Sequence of chain 24.A:
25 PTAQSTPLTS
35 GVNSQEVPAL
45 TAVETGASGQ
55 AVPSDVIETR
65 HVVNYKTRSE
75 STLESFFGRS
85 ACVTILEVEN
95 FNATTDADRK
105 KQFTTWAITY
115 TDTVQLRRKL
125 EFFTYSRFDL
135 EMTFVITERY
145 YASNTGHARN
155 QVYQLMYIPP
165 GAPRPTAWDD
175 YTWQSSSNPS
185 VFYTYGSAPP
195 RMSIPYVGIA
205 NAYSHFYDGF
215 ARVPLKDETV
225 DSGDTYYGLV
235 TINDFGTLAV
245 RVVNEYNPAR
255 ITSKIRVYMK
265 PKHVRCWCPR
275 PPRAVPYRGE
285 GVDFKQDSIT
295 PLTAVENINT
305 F

Binding-site contacts:
Ligand atom O1A contacts residue SER147 of chain 25.A at 2.8 Å (h-bond).
Ligand atom C4 contacts residue PRO252 of chain 24.A at 3.8 Å (hydrophobic).
Ligand atom O1A contacts residue PRO252 of chain 24.A at 3.3 Å.
Ligand atom C11 contacts residue ARG143 of chain 25.A at 4.0 Å.
Ligand atom C10 contacts residue TYR250 of chain 24.A at 3.5 Å (hydrophobic).
Ligand atom C1 contacts residue PRO252 of chain 24.A at 4.1 Å (hydrophobic).
Ligand atom C8 contacts residue ALA146 of chain 25.A at 4.4 Å (hydrophobic).
Ligand atom O1A contacts residue ALA146 of chain 25.A at 4.2 Å.
Ligand atom C5 contacts residue TYR145 of chain 25.A at 3.3 Å (hydrophobic).
Ligand atom O4 contacts residue ASN251 of chain 24.A at 4.2 Å.
Ligand atom O1B contacts residue SER147 of chain 25.A at 3.1 Å (h-bond).
Ligand atom N5 contacts residue TYR250 of chain 24.A at 4.4 Å.
Ligand atom N5 contacts residue TYR145 of chain 25.A at 2.6 Å (h-bond).
Ligand atom O1B contacts residue ALA146 of chain 25.A at 3.2 Å.
Ligand atom O1B contacts residue ASN148 of chain 25.A at 4.3 Å.
Ligand atom C9 contacts residue TYR145 of chain 25.A at 4.2 Å (hydrophobic).
Ligand atom O8 contacts residue ALA146 of chain 25.A at 3.3 Å.
Ligand atom C1 contacts residue SER147 of chain 25.A at 3.6 Å.
Ligand atom C7 contacts residue TYR145 of chain 25.A at 3.8 Å (hydrophobic).
Ligand atom C1 contacts residue ALA146 of chain 25.A at 3.9 Å (hydrophobic).
Ligand atom C11 contacts residue TYR145 of chain 25.A at 3.7 Å (hydrophobic).
Ligand atom C3 contacts residue PRO252 of chain 24.A at 3.9 Å (hydrophobic).
Ligand atom O4 contacts residue PRO252 of chain 24.A at 3.8 Å.
Ligand atom O10 contacts residue TYR250 of chain 24.A at 2.7 Å (h-bond).
Ligand atom O4 contacts residue TYR250 of chain 24.A at 3.4 Å.
Ligand atom C10 contacts residue TYR145 of chain 25.A at 3.6 Å (hydrophobic).
Ligand atom O4 contacts residue TYR145 of chain 25.A at 4.2 Å.
Ligand atom C11 contacts residue TYR250 of chain 24.A at 3.7 Å (hydrophobic).
Ligand atom C6 contacts residue ALA146 of chain 25.A at 4.2 Å (hydrophobic).
Ligand atom C4 contacts residue TYR145 of chain 25.A at 3.6 Å (hydrophobic).
Ligand atom C6 contacts residue TYR145 of chain 25.A at 3.4 Å (hydrophobic).

Sequence of chain 25.A:
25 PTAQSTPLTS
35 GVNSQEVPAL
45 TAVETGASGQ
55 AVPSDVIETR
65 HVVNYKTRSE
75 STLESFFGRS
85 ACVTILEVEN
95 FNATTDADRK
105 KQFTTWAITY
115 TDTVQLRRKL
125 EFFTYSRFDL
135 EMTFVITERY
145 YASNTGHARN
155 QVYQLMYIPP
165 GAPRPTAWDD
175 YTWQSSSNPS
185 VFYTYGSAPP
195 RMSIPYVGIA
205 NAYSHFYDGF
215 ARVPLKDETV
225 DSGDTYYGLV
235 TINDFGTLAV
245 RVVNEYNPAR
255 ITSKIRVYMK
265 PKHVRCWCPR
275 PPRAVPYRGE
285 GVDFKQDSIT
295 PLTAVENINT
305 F

A small-molecule ligand and the protein it binds are described below.
Small molecule (SMILES): CC(=O)N[C@H]1[C@H]([C@H](O)[C@H](O)CO)O[C@@](O)(C(=O)O)C[C@@H]1O